A small-molecule ligand and the protein it binds are described below.
Small molecule (SMILES): O=c1ccn([C@@H]2O[C@H](CO[P](=O)(O)O[P](=O)(O)O[C@H]3O[C@H](CO)[C@H](O)[C@H](O)[C@H]3O)[C@@H](O)[C@H]2O)c(=O)[nH]1

Binding-site contacts:
Ligand atom C5' contacts residue ARG305 of chain 1.A at 3.2 Å.
Ligand atom O2B contacts residue TYR335 of chain 1.A at 3.4 Å.
Ligand atom O4' contacts residue PHE210 of chain 1.A at 3.2 Å.
Ligand atom O2B contacts residue ARG198 of chain 1.A at 3.5 Å (salt-bridge).
Ligand atom O2D contacts residue TRP184 of chain 1.A at 3.3 Å (h-bond).
Ligand atom C2 contacts residue TYR179 of chain 1.A at 3.4 Å (hydrophobic).
Ligand atom C4D contacts residue VAL195 of chain 1.A at 3.5 Å (hydrophobic).
Ligand atom O2' contacts residue FAD1 of chain 1.L at 3.2 Å.
Ligand atom O3B contacts residue ARG305 of chain 1.A at 3.1 Å (salt-bridge).
Ligand atom N1 contacts residue TYR179 of chain 1.A at 3.6 Å.
Ligand atom O2' contacts residue ASN372 of chain 1.A at 3.5 Å (h-bond).
Ligand atom O2' contacts residue ARG198 of chain 1.A at 3.4 Å (salt-bridge).
Ligand atom O5' contacts residue ARG305 of chain 1.A at 2.8 Å (salt-bridge).
Ligand atom O4' contacts residue ILE86 of chain 1.A at 3.5 Å.
Ligand atom N3 contacts residue PHE175 of chain 1.A at 2.9 Å (h-bond).
Ligand atom C6' contacts residue ARG305 of chain 1.A at 3.5 Å.
Ligand atom O2 contacts residue TYR179 of chain 1.A at 3.5 Å.
Ligand atom O2B contacts residue TYR370 of chain 1.A at 2.9 Å (h-bond).
Ligand atom O2D contacts residue VAL195 of chain 1.A at 3.6 Å.
Ligand atom O2D contacts residue THR180 of chain 1.A at 3.0 Å (h-bond).
Ligand atom C2D contacts residue THR180 of chain 1.A at 3.5 Å.
Ligand atom PB contacts residue TYR370 of chain 1.A at 3.5 Å.
Ligand atom N3 contacts residue TYR179 of chain 1.A at 3.5 Å.
Ligand atom C1' contacts residue FAD1 of chain 1.L at 3.4 Å.
Ligand atom O1B contacts residue TYR335 of chain 1.A at 2.9 Å (h-bond).
Ligand atom O6' contacts residue HIS109 of chain 1.A at 3.0 Å (h-bond).
Ligand atom O2 contacts residue PHE175 of chain 1.A at 3.4 Å (h-bond).
Ligand atom O2 contacts residue PHE176 of chain 1.A at 3.1 Å.
Ligand atom O4' contacts residue FAD1 of chain 1.L at 2.7 Å (h-bond).
Ligand atom C1' contacts residue ARG305 of chain 1.A at 3.5 Å.
Ligand atom O2 contacts residue THR180 of chain 1.A at 3.4 Å (h-bond).
Ligand atom O3' contacts residue PHE210 of chain 1.A at 3.1 Å.
Ligand atom O4 contacts residue ASN296 of chain 1.A at 3.0 Å (h-bond).
Ligand atom O3A contacts residue TYR370 of chain 1.A at 3.2 Å (h-bond).
Ligand atom O2D contacts residue THR196 of chain 1.A at 3.5 Å.
Ligand atom O3D contacts residue TRP184 of chain 1.A at 3.0 Å (h-bond).
Ligand atom O2A contacts residue ARG198 of chain 1.A at 3.0 Å (salt-bridge).
Ligand atom C2' contacts residue FAD1 of chain 1.L at 3.2 Å.
Ligand atom O1B contacts residue ARG305 of chain 1.A at 3.0 Å (salt-bridge).
Ligand atom O1A contacts residue TYR209 of chain 1.A at 2.7 Å (h-bond).

Sequence of chain 1.A:
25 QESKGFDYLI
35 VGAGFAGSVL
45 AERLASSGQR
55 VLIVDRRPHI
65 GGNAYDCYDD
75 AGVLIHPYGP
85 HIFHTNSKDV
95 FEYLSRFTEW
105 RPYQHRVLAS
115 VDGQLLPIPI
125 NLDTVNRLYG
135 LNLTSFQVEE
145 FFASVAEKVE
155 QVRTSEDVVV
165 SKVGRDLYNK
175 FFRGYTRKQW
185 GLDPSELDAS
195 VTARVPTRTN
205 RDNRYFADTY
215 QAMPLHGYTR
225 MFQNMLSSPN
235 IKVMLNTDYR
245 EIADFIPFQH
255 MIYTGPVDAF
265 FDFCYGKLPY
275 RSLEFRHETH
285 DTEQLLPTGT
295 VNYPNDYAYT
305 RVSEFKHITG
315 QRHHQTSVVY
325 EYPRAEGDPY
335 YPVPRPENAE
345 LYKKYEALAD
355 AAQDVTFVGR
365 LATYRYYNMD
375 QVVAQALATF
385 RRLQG